Sequence of chain 1.A:
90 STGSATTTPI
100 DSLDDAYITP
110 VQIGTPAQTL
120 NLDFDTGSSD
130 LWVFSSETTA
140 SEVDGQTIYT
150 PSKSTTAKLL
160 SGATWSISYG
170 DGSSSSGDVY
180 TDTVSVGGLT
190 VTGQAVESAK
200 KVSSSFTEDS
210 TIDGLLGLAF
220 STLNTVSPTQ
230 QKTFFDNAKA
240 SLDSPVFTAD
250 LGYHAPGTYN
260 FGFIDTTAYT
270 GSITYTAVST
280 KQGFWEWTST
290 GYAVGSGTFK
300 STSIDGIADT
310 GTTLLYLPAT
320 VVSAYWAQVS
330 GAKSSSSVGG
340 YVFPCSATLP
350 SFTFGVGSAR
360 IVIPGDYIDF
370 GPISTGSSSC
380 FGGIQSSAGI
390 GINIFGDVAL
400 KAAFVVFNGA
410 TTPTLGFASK

Binding-site contacts:
Ligand atom F09 contacts residue GLY169 of chain 1.A at 3.4 Å.
Ligand atom C06 contacts residue DMS1 of chain 1.F at 4.1 Å.
Ligand atom C03 contacts residue GLY126 of chain 1.A at 3.6 Å.
Ligand atom N01 contacts residue GLY126 of chain 1.A at 3.9 Å.
Ligand atom C11 contacts residue DMS1 of chain 1.F at 3.9 Å.
Ligand atom C12 contacts residue DMS1 of chain 1.F at 3.7 Å.
Ligand atom C06 contacts residue GLY169 of chain 1.A at 4.2 Å.
Ligand atom F09 contacts residue ILE389 of chain 1.A at 4.0 Å.
Ligand atom C11 contacts residue GLY169 of chain 1.A at 3.3 Å.
Ligand atom C02 contacts residue SER127 of chain 1.A at 4.1 Å.
Ligand atom N01 contacts residue GLY310 of chain 1.A at 3.9 Å.
Ligand atom C12 contacts residue U1H1 of chain 1.G at 3.7 Å.
Ligand atom C03 contacts residue DMS1 of chain 1.F at 3.7 Å.
Ligand atom F10 contacts residue GLY169 of chain 1.A at 4.3 Å.
Ligand atom C07 contacts residue GLY169 of chain 1.A at 4.2 Å.
Ligand atom C05 contacts residue ASP308 of chain 1.A at 4.3 Å.
Ligand atom N01 contacts residue ASP308 of chain 1.A at 2.7 Å (salt-bridge).
Ligand atom F09 contacts residue DMS1 of chain 1.E at 4.0 Å.
Ligand atom C05 contacts residue PHE283 of chain 1.A at 4.0 Å (hydrophobic).
Ligand atom C02 contacts residue GLY126 of chain 1.A at 3.3 Å.
Ligand atom C03 contacts residue U1H1 of chain 1.G at 4.0 Å.
Ligand atom F08 contacts residue ILE391 of chain 1.A at 3.2 Å.
Ligand atom C05 contacts residue DMS1 of chain 1.F at 4.1 Å.
Ligand atom C04 contacts residue ASP308 of chain 1.A at 3.5 Å.
Ligand atom C12 contacts residue DMS1 of chain 1.E at 3.9 Å.
Ligand atom C02 contacts residue U1H1 of chain 1.G at 3.3 Å.
Ligand atom N01 contacts residue THR311 of chain 1.A at 3.8 Å.
Ligand atom C11 contacts residue DMS1 of chain 1.E at 3.5 Å.
Ligand atom C12 contacts residue GLY169 of chain 1.A at 3.7 Å.
Ligand atom F08 contacts residue ILE393 of chain 1.A at 4.0 Å.
Ligand atom C02 contacts residue ASP124 of chain 1.A at 3.2 Å.
Ligand atom N01 contacts residue ASP124 of chain 1.A at 2.9 Å (salt-bridge).
Ligand atom C05 contacts residue ILE306 of chain 1.A at 4.1 Å (hydrophobic).
Ligand atom C05 contacts residue GLY126 of chain 1.A at 4.2 Å.
Ligand atom N01 contacts residue U1H1 of chain 1.G at 2.7 Å (h-bond).
Ligand atom C04 contacts residue DMS1 of chain 1.F at 4.0 Å.
Ligand atom C03 contacts residue ASP308 of chain 1.A at 3.6 Å.
Ligand atom C02 contacts residue ASP308 of chain 1.A at 3.6 Å.
Ligand atom C04 contacts residue PHE283 of chain 1.A at 4.0 Å (hydrophobic).
Ligand atom C04 contacts residue GLY126 of chain 1.A at 3.1 Å.

The small molecule below binds the protein below.
Small molecule (SMILES): NCc1ccc(C(F)(F)F)cc1